Sequence of chain 40.C:
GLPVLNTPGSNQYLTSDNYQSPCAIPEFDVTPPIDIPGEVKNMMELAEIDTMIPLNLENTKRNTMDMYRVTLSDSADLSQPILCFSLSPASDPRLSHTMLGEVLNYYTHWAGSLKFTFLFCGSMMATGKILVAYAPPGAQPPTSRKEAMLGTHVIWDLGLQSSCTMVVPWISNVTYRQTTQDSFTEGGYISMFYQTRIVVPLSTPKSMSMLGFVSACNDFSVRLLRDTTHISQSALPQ

Sequence of chain 40.A:
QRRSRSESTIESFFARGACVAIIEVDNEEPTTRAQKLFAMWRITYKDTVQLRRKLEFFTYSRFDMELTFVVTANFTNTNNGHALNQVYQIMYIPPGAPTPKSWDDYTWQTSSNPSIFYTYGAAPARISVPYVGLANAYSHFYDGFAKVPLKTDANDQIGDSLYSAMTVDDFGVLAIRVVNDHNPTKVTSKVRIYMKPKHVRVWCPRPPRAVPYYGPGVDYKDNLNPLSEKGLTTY

Binding-site contacts:
Ligand atom CBB contacts residue MET130 of chain 40.A at 3.7 Å (hydrophobic).
Ligand atom CAL contacts residue VAL194 of chain 40.A at 3.8 Å (hydrophobic).
Ligand atom CAL contacts residue LEU132 of chain 40.A at 3.9 Å (hydrophobic).
Ligand atom OAC contacts residue PHE236 of chain 40.A at 3.5 Å.
Ligand atom NBC contacts residue PHE236 of chain 40.A at 3.7 Å.
Ligand atom CAA contacts residue SER180 of chain 40.A at 3.6 Å.
Ligand atom CAA contacts residue ILE155 of chain 40.A at 3.8 Å (hydrophobic).
Ligand atom CAD contacts residue ILE192 of chain 40.A at 3.4 Å (hydrophobic).
Ligand atom CAG contacts residue TYR110 of chain 40.A at 3.7 Å (hydrophobic).
Ligand atom CAN contacts residue ILE108 of chain 40.A at 3.7 Å (hydrophobic).
Ligand atom CAS contacts residue TYR203 of chain 40.A at 3.7 Å (hydrophobic).
Ligand atom CAO contacts residue PHE236 of chain 40.A at 3.7 Å (hydrophobic).
Ligand atom OAC contacts residue TYR110 of chain 40.A at 3.6 Å.
Ligand atom OAV contacts residue ILE192 of chain 40.A at 3.1 Å.
Ligand atom CAH contacts residue TYR110 of chain 40.A at 3.6 Å (hydrophobic).
Ligand atom CAX contacts residue PHE236 of chain 40.A at 3.3 Å (hydrophobic).
Ligand atom CAI contacts residue TYR157 of chain 40.A at 3.6 Å (hydrophobic).
Ligand atom CAE contacts residue TYR110 of chain 40.A at 3.8 Å (hydrophobic).
Ligand atom CAQ contacts residue PHE236 of chain 40.A at 3.5 Å (hydrophobic).
Ligand atom NBD contacts residue PHE236 of chain 40.A at 3.6 Å.
Ligand atom CAZ contacts residue VAL194 of chain 40.A at 3.9 Å (hydrophobic).
Ligand atom NBD contacts residue TYR110 of chain 40.A at 3.4 Å.
Ligand atom CAX contacts residue TYR110 of chain 40.A at 3.6 Å (hydrophobic).
Ligand atom CAL contacts residue MET130 of chain 40.A at 3.2 Å (hydrophobic).
Ligand atom CAK contacts residue TYR157 of chain 40.A at 3.6 Å (hydrophobic).
Ligand atom CAM contacts residue TYR157 of chain 40.A at 3.8 Å (hydrophobic).
Ligand atom CAA contacts residue PRO179 of chain 40.A at 3.3 Å (hydrophobic).
Ligand atom CAB contacts residue TYR203 of chain 40.A at 3.6 Å (hydrophobic).
Ligand atom CAJ contacts residue VAL194 of chain 40.A at 3.6 Å (hydrophobic).
Ligand atom NAU contacts residue LYS111 of chain 40.A at 3.5 Å (salt-bridge).
Ligand atom CBA contacts residue TYR110 of chain 40.A at 3.4 Å (hydrophobic).
Ligand atom CAE contacts residue SER204 of chain 40.A at 3.4 Å.
Ligand atom NAT contacts residue TYR157 of chain 40.A at 3.4 Å.
Ligand atom CAY contacts residue VAL194 of chain 40.A at 3.8 Å (hydrophobic).
Ligand atom OAC contacts residue THR109 of chain 40.A at 3.8 Å.
Ligand atom CAR contacts residue TYR203 of chain 40.A at 3.7 Å (hydrophobic).
Ligand atom CAJ contacts residue LEU132 of chain 40.A at 3.3 Å (hydrophobic).
Ligand atom NAT contacts residue ILE192 of chain 40.A at 3.8 Å.
Ligand atom CAA contacts residue ILE181 of chain 40.A at 3.8 Å (hydrophobic).
Ligand atom CAF contacts residue LYS111 of chain 40.A at 3.6 Å.

This protein binds this small molecule.
Small molecule (SMILES): CCO/N=C/c1ccc(OCC[C@@H](C)CCN2CCN(c3ccncc3)C2=O)cc1